This protein binds this small molecule.
Small molecule (SMILES): CC(=O)N[C@@H]1[C@@H](O)[C@H](O)[C@@H](CO)O[C@H]1O

Binding-site contacts:
Ligand atom C5 contacts residue ASN369 of chain 1.B at 3.8 Å.
Ligand atom C1 contacts residue GLY364 of chain 1.B at 4.4 Å.
Ligand atom C8 contacts residue SER371 of chain 1.B at 4.3 Å.
Ligand atom C3 contacts residue ASN369 of chain 1.B at 3.8 Å.
Ligand atom C1 contacts residue SER366 of chain 1.B at 3.7 Å.
Ligand atom C1 contacts residue ASN369 of chain 1.B at 1.5 Å.
Ligand atom C2 contacts residue ASN369 of chain 1.B at 2.5 Å.
Ligand atom C5 contacts residue SER366 of chain 1.B at 4.5 Å.
Ligand atom C2 contacts residue GLY364 of chain 1.B at 4.4 Å.
Ligand atom N2 contacts residue ASN369 of chain 1.B at 2.8 Å (h-bond).
Ligand atom O5 contacts residue SER366 of chain 1.B at 3.8 Å.
Ligand atom C8 contacts residue ILE372 of chain 1.B at 4.1 Å (hydrophobic).
Ligand atom C3 contacts residue GLY364 of chain 1.B at 4.1 Å.
Ligand atom C7 contacts residue ASN369 of chain 1.B at 3.7 Å.
Ligand atom C8 contacts residue ASN369 of chain 1.B at 4.1 Å.
Ligand atom O5 contacts residue ASN369 of chain 1.B at 2.5 Å (h-bond).
Ligand atom O7 contacts residue ASN369 of chain 1.B at 4.2 Å.
Ligand atom C4 contacts residue ASN369 of chain 1.B at 4.3 Å.
Ligand atom C8 contacts residue ASN370 of chain 1.B at 3.4 Å.
Ligand atom N2 contacts residue GLY364 of chain 1.B at 4.0 Å.

Sequence of chain 1.B:
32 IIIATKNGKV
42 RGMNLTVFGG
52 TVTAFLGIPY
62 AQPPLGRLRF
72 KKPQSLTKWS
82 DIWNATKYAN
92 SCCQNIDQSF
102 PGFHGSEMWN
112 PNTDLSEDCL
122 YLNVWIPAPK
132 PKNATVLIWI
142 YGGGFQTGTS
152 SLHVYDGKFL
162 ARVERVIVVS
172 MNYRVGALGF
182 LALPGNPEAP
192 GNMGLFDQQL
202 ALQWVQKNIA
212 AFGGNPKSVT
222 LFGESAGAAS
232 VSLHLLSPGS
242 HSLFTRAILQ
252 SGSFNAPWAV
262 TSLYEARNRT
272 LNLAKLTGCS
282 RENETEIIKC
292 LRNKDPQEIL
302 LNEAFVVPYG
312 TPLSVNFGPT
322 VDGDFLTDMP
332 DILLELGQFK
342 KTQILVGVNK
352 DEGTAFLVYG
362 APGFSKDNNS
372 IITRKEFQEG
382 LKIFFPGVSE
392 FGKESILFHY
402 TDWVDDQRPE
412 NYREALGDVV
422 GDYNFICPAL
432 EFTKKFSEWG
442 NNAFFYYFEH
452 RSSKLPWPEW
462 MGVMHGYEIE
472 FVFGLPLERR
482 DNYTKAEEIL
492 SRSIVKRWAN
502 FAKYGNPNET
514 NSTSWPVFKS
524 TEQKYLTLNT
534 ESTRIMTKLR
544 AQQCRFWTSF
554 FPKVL